This protein binds this small molecule.
Small molecule (SMILES): CO[C@@H]1O[C@H](CO)[C@H](O)[C@H](O)[C@H]1O[C@@H]1O[C@@H](C)[C@H](O)[C@@H](O)[C@H]1O

Sequence of chain 1.A:
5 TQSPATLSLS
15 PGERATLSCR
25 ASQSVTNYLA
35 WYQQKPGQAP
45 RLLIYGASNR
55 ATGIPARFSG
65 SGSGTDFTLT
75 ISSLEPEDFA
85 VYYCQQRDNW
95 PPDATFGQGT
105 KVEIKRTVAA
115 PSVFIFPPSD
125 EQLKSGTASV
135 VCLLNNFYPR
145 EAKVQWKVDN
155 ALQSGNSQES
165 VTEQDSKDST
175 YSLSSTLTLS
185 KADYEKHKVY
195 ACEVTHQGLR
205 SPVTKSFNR

Binding-site contacts:
Ligand atom O3 contacts residue PO41 of chain 1.G at 1.6 Å.
Ligand atom C6 contacts residue SER52 of chain 1.B at 3.5 Å.
Ligand atom O4 contacts residue GOL1 of chain 1.H at 2.8 Å (h-bond).
Ligand atom O4 contacts residue PO41 of chain 1.G at 4.1 Å.
Ligand atom C4 contacts residue GOL1 of chain 1.H at 3.8 Å.
Ligand atom O4 contacts residue GLU99 of chain 1.B at 2.6 Å (salt-bridge).
Ligand atom O3 contacts residue PO41 of chain 1.G at 4.0 Å.
Ligand atom C2 contacts residue PO41 of chain 1.G at 3.8 Å.
Ligand atom O2 contacts residue ASP92 of chain 1.A at 3.9 Å.
Ligand atom O4 contacts residue ASN93 of chain 1.A at 3.5 Å (h-bond).
Ligand atom C5 contacts residue GOL1 of chain 1.H at 4.0 Å.
Ligand atom O1 contacts residue TRP94 of chain 1.A at 3.1 Å.
Ligand atom C2 contacts residue ARG91 of chain 1.A at 4.0 Å.
Ligand atom C3 contacts residue GLU99 of chain 1.B at 3.6 Å.
Ligand atom C3 contacts residue PO41 of chain 1.G at 2.6 Å.
Ligand atom O3 contacts residue GOL1 of chain 1.H at 3.8 Å.
Ligand atom C3 contacts residue GOL1 of chain 1.H at 4.0 Å.
Ligand atom O4 contacts residue GLY33 of chain 1.B at 3.8 Å.
Ligand atom O5 contacts residue PRO96 of chain 1.A at 4.0 Å.
Ligand atom O4 contacts residue PO41 of chain 1.G at 4.1 Å.
Ligand atom O5 contacts residue TRP94 of chain 1.A at 4.0 Å.
Ligand atom O2 contacts residue ASN93 of chain 1.A at 3.0 Å (h-bond).
Ligand atom C4 contacts residue PO41 of chain 1.G at 3.5 Å.
Ligand atom C6 contacts residue VAL50 of chain 1.B at 4.1 Å (hydrophobic).
Ligand atom O3 contacts residue ARG91 of chain 1.A at 2.8 Å (salt-bridge).
Ligand atom C3 contacts residue ARG91 of chain 1.A at 4.0 Å.
Ligand atom O3 contacts residue LYS104 of chain 1.B at 3.5 Å.
Ligand atom C4 contacts residue ARG91 of chain 1.A at 4.0 Å.
Ligand atom C4 contacts residue GLU99 of chain 1.B at 3.2 Å.
Ligand atom C7 contacts residue TRP94 of chain 1.A at 3.0 Å (hydrophobic).
Ligand atom O2 contacts residue PO41 of chain 1.G at 3.4 Å (h-bond).
Ligand atom C2 contacts residue PO41 of chain 1.G at 4.2 Å.
Ligand atom O3 contacts residue GLU99 of chain 1.B at 2.7 Å (salt-bridge).
Ligand atom C1 contacts residue ASN93 of chain 1.A at 3.8 Å.
Ligand atom C6 contacts residue THR57 of chain 1.B at 4.1 Å.
Ligand atom C3 contacts residue PO41 of chain 1.G at 3.4 Å.
Ligand atom O2 contacts residue ARG91 of chain 1.A at 2.9 Å (salt-bridge).
Ligand atom O2 contacts residue PRO96 of chain 1.A at 3.9 Å.
Ligand atom C2 contacts residue ASN93 of chain 1.A at 3.8 Å.
Ligand atom C6 contacts residue VAL51 of chain 1.B at 4.0 Å (hydrophobic).

Sequence of chain 1.B:
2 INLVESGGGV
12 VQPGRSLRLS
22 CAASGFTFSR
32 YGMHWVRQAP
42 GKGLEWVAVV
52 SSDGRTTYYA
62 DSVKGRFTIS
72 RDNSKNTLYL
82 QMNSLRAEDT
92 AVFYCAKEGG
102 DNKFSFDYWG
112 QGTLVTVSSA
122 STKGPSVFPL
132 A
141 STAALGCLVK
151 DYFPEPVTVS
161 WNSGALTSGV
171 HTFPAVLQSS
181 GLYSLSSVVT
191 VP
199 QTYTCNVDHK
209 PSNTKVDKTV